A small-molecule ligand and the protein it binds are described below.
Small molecule (SMILES): COc1ccc2nc(C)c(O[C@@H]3C[C@H]4C(=O)N[C@]5(C(=O)NS(=O)(=O)C6(C)CC6)C[C@H]5/C=C\CCCCC[C@H](NC(=O)OC(C)(C)C)C(=O)N4C3)nc2c1

Sequence of chain 1.A:
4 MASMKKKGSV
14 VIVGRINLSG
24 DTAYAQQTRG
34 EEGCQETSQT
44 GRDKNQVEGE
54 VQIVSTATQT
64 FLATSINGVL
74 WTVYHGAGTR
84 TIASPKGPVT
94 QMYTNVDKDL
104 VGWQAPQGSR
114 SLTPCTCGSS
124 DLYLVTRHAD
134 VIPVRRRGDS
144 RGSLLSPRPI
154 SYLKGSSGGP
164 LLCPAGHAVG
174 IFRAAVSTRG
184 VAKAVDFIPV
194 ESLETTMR

Binding-site contacts:
Ligand atom C49 contacts residue VAL99 of chain 1.A at 3.4 Å (hydrophobic).
Ligand atom O38 contacts residue ALA178 of chain 1.A at 3.4 Å (h-bond).
Ligand atom C36 contacts residue ALA178 of chain 1.A at 3.7 Å (hydrophobic).
Ligand atom O27 contacts residue SER159 of chain 1.A at 3.4 Å (h-bond).
Ligand atom N28 contacts residue HIS78 of chain 1.A at 3.1 Å (h-bond).
Ligand atom C33 contacts residue HIS78 of chain 1.A at 3.4 Å.
Ligand atom N52 contacts residue ASP102 of chain 1.A at 3.5 Å (salt-bridge).
Ligand atom C13 contacts residue HIS78 of chain 1.A at 3.6 Å.
Ligand atom C53 contacts residue HIS78 of chain 1.A at 3.6 Å.
Ligand atom C34 contacts residue GLN62 of chain 1.A at 3.7 Å.
Ligand atom C50 contacts residue VAL99 of chain 1.A at 3.3 Å (hydrophobic).
Ligand atom O27 contacts residue LYS157 of chain 1.A at 3.7 Å.
Ligand atom O31 contacts residue GLY158 of chain 1.A at 2.9 Å (h-bond).
Ligand atom C40 contacts residue ARG144 of chain 1.A at 3.5 Å.
Ligand atom O27 contacts residue GLY158 of chain 1.A at 2.9 Å (h-bond).
Ligand atom O47 contacts residue TYR77 of chain 1.A at 3.3 Å.
Ligand atom O27 contacts residue SER160 of chain 1.A at 3.4 Å (h-bond).
Ligand atom S29 contacts residue SER160 of chain 1.A at 3.5 Å (h-bond).
Ligand atom O17 contacts residue ALA178 of chain 1.A at 2.8 Å (h-bond).
Ligand atom O17 contacts residue ALA177 of chain 1.A at 3.0 Å.
Ligand atom C16 contacts residue ALA177 of chain 1.A at 3.5 Å (hydrophobic).
Ligand atom C51 contacts residue ASP102 of chain 1.A at 3.5 Å.
Ligand atom C53 contacts residue GLN62 of chain 1.A at 3.5 Å.
Ligand atom O27 contacts residue LEU156 of chain 1.A at 3.4 Å (h-bond).
Ligand atom C50 contacts residue ASP102 of chain 1.A at 3.5 Å.
Ligand atom C26 contacts residue SER160 of chain 1.A at 3.5 Å.
Ligand atom N23 contacts residue ARG176 of chain 1.A at 2.9 Å (salt-bridge).
Ligand atom O30 contacts residue PHE64 of chain 1.A at 3.4 Å.
Ligand atom C24 contacts residue HIS78 of chain 1.A at 3.6 Å.
Ligand atom O30 contacts residue GLY158 of chain 1.A at 3.2 Å.
Ligand atom C07 contacts residue ARG176 of chain 1.A at 3.7 Å.
Ligand atom C45 contacts residue HIS78 of chain 1.A at 3.4 Å.
Ligand atom O30 contacts residue SER160 of chain 1.A at 2.9 Å (h-bond).
Ligand atom C07 contacts residue PHE175 of chain 1.A at 3.4 Å (hydrophobic).
Ligand atom N35 contacts residue ALA178 of chain 1.A at 2.8 Å (h-bond).
Ligand atom C20 contacts residue ALA178 of chain 1.A at 3.6 Å (hydrophobic).
Ligand atom C05 contacts residue LEU156 of chain 1.A at 3.4 Å (hydrophobic).
Ligand atom N23 contacts residue HIS78 of chain 1.A at 3.5 Å (h-bond).
Ligand atom C05 contacts residue LYS157 of chain 1.A at 3.6 Å.
Ligand atom N28 contacts residue SER160 of chain 1.A at 3.5 Å (h-bond).